Sequence of chain 1.A:
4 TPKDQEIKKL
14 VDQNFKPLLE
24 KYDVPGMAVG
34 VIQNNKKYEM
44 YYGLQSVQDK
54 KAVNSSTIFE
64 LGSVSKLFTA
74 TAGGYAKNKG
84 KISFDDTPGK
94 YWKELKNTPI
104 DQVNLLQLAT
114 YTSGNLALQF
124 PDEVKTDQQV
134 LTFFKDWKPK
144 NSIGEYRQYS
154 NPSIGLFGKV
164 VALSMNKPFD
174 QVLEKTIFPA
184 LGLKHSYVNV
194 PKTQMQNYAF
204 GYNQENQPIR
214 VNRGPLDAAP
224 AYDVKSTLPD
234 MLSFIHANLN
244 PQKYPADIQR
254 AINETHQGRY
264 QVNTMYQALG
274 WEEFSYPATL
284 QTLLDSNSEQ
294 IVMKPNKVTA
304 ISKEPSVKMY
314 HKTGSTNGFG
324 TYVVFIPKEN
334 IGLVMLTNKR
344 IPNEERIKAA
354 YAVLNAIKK

This small molecule binds to this protein.
Small molecule (SMILES): Nc1nnc(SCC(=O)N[C@@H](Cn2cc(C(=O)O)nn2)B(O)O)s1

Binding-site contacts:
Ligand atom C1 contacts residue ASN320 of chain 1.A at 3.7 Å.
Ligand atom N4 contacts residue SER318 of chain 1.A at 3.1 Å (h-bond).
Ligand atom O6 contacts residue SER66 of chain 1.A at 2.3 Å (h-bond).
Ligand atom C6 contacts residue SER66 of chain 1.A at 3.8 Å.
Ligand atom B1 contacts residue TYR152 of chain 1.A at 3.4 Å.
Ligand atom N3 contacts residue ASN320 of chain 1.A at 3.3 Å (h-bond).
Ligand atom N3 contacts residue THR319 of chain 1.A at 3.3 Å.
Ligand atom N4 contacts residue SER66 of chain 1.A at 3.0 Å (h-bond).
Ligand atom C5 contacts residue SER66 of chain 1.A at 2.4 Å.
Ligand atom C8 contacts residue SER318 of chain 1.A at 3.7 Å.
Ligand atom N2 contacts residue VAL214 of chain 1.A at 3.9 Å.
Ligand atom N1 contacts residue VAL214 of chain 1.A at 3.7 Å.
Ligand atom S1 contacts residue GLN122 of chain 1.A at 4.0 Å.
Ligand atom S1 contacts residue DMS1 of chain 1.D at 3.6 Å.
Ligand atom C4 contacts residue SER318 of chain 1.A at 3.6 Å.
Ligand atom N2 contacts residue THR319 of chain 1.A at 3.6 Å.
Ligand atom O3 contacts residue ARG343 of chain 1.A at 2.8 Å (salt-bridge).
Ligand atom C9 contacts residue SER318 of chain 1.A at 3.5 Å.
Ligand atom O5 contacts residue GLY317 of chain 1.A at 3.5 Å.
Ligand atom O2 contacts residue SER318 of chain 1.A at 3.8 Å.
Ligand atom O6 contacts residue TYR152 of chain 1.A at 2.7 Å (h-bond).
Ligand atom N1 contacts residue ASN215 of chain 1.A at 3.1 Å (h-bond).
Ligand atom C3 contacts residue SER318 of chain 1.A at 3.1 Å.
Ligand atom N1 contacts residue ASN320 of chain 1.A at 3.5 Å (h-bond).
Ligand atom N2 contacts residue ASN320 of chain 1.A at 3.0 Å (h-bond).
Ligand atom S1 contacts residue TYR225 of chain 1.A at 3.7 Å.
Ligand atom O5 contacts residue SER318 of chain 1.A at 3.0 Å (h-bond).
Ligand atom C1 contacts residue VAL214 of chain 1.A at 3.7 Å (hydrophobic).
Ligand atom O2 contacts residue ARG343 of chain 1.A at 2.9 Å (salt-bridge).
Ligand atom S2 contacts residue DMS1 of chain 1.D at 3.7 Å.
Ligand atom C1 contacts residue ASN215 of chain 1.A at 4.0 Å.
Ligand atom C3 contacts residue TYR225 of chain 1.A at 3.8 Å (hydrophobic).
Ligand atom C9 contacts residue ARG343 of chain 1.A at 3.3 Å.
Ligand atom C4 contacts residue ASN154 of chain 1.A at 3.9 Å.
Ligand atom O5 contacts residue SER66 of chain 1.A at 2.2 Å (h-bond).
Ligand atom O3 contacts residue SER318 of chain 1.A at 3.7 Å.
Ligand atom O1 contacts residue ASN154 of chain 1.A at 2.8 Å (h-bond).
Ligand atom B1 contacts residue SER66 of chain 1.A at 1.4 Å.
Ligand atom O1 contacts residue GLN122 of chain 1.A at 3.0 Å (h-bond).
Ligand atom O1 contacts residue TYR225 of chain 1.A at 3.9 Å.